Sequence of chain 1.A:
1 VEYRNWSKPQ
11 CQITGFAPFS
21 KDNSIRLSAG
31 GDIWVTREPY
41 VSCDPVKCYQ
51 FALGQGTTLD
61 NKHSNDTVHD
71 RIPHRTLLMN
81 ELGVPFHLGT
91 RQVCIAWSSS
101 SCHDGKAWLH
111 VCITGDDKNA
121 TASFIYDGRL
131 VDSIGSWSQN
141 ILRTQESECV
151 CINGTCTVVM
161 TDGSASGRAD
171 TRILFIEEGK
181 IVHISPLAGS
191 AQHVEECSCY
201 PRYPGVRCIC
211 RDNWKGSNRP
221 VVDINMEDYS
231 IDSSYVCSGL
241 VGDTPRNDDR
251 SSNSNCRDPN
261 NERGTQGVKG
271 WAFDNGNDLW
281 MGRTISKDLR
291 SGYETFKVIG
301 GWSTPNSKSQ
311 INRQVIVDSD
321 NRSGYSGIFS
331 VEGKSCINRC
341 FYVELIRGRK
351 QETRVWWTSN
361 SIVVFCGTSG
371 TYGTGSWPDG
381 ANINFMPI

A protein and the small-molecule ligand that binds it are described below.
Small molecule (SMILES): CC(=O)N[C@H]1[C@H](O[C@H]2[C@H](O)[C@@H](NC(C)=O)CO[C@@H]2CO[C@H]2O[C@@H](C)[C@@H](O)[C@@H](O)[C@@H]2O)O[C@H](CO)[C@@H](O[C@@H]2O[C@H](CO)[C@@H](O)[C@H](O)[C@@H]2O)[C@@H]1O

Sequence of chain 2.B:
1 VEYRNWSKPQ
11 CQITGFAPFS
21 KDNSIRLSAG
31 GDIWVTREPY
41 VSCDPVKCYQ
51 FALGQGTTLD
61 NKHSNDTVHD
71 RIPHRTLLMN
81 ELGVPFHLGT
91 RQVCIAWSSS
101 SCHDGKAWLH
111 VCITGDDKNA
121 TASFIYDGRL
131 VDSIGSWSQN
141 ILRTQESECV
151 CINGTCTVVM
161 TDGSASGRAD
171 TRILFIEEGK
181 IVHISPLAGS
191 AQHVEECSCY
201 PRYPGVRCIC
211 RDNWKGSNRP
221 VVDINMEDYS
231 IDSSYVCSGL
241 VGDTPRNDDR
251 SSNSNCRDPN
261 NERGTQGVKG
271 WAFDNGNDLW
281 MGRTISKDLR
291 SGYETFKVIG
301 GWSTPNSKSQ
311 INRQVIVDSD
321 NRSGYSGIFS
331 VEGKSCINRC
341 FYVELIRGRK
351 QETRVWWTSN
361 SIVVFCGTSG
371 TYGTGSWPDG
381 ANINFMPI

Binding-site contacts:
Ligand atom C7 contacts residue ASN65 of chain 2.B at 3.4 Å.
Ligand atom C6 contacts residue ASN65 of chain 2.B at 4.3 Å.
Ligand atom O4 contacts residue ASN382 of chain 1.A at 3.7 Å.
Ligand atom O3 contacts residue ASN382 of chain 1.A at 3.1 Å (h-bond).
Ligand atom C5 contacts residue TRP356 of chain 2.B at 4.2 Å (hydrophobic).
Ligand atom O7 contacts residue ASN65 of chain 2.B at 2.9 Å (h-bond).
Ligand atom O2 contacts residue ASN65 of chain 2.B at 4.0 Å.
Ligand atom C1 contacts residue TRP356 of chain 2.B at 3.8 Å (hydrophobic).
Ligand atom N2 contacts residue ASN65 of chain 2.B at 3.2 Å (h-bond).
Ligand atom C4 contacts residue ASN382 of chain 1.A at 4.3 Å.
Ligand atom C3 contacts residue TRP356 of chain 2.B at 4.4 Å (hydrophobic).
Ligand atom C2 contacts residue ASN65 of chain 2.B at 2.5 Å.
Ligand atom C3 contacts residue ASN382 of chain 1.A at 4.3 Å.
Ligand atom O5 contacts residue ASN65 of chain 2.B at 2.2 Å (h-bond).
Ligand atom O2 contacts residue PHE385 of chain 1.A at 3.9 Å.
Ligand atom C8 contacts residue TRP356 of chain 2.B at 4.1 Å (hydrophobic).
Ligand atom O5 contacts residue TRP356 of chain 2.B at 3.9 Å.
Ligand atom C2 contacts residue PHE385 of chain 1.A at 4.0 Å (hydrophobic).
Ligand atom C5 contacts residue ASN65 of chain 2.B at 3.6 Å.
Ligand atom C8 contacts residue ILE388 of chain 2.B at 4.4 Å (hydrophobic).
Ligand atom C7 contacts residue TRP356 of chain 2.B at 3.6 Å (hydrophobic).
Ligand atom C1 contacts residue ASN65 of chain 2.B at 1.5 Å.
Ligand atom O3 contacts residue PHE385 of chain 1.A at 3.2 Å.
Ligand atom O4 contacts residue PHE385 of chain 1.A at 4.5 Å.
Ligand atom O7 contacts residue ILE388 of chain 2.B at 4.3 Å.
Ligand atom O7 contacts residue TRP356 of chain 2.B at 2.6 Å.
Ligand atom C3 contacts residue ASN65 of chain 2.B at 3.8 Å.
Ligand atom O4 contacts residue TRP356 of chain 2.B at 4.5 Å.
Ligand atom O6 contacts residue ASN65 of chain 2.B at 3.7 Å.
Ligand atom C4 contacts residue ASN65 of chain 2.B at 4.2 Å.
Ligand atom C3 contacts residue PHE385 of chain 1.A at 4.2 Å (hydrophobic).